Sequence of chain 1.A:
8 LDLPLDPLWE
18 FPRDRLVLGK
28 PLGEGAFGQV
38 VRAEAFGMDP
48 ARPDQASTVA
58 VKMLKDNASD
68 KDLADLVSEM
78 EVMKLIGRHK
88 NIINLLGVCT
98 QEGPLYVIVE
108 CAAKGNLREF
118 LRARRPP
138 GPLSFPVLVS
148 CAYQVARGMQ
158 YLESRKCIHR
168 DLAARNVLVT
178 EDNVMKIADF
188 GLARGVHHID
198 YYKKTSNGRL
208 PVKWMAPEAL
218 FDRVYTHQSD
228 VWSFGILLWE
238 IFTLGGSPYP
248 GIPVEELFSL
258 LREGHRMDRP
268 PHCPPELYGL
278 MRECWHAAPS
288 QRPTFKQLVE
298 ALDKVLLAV

This protein binds this small molecule.
Small molecule (SMILES): Cc1ccc(C(=O)Nc2ccc(CN3CCN(C)CC3)c(C(F)(F)F)c2)cc1C#Cc1cnc2cccnn12

Binding-site contacts:
Ligand atom C25 contacts residue ILE165 of chain 1.A at 3.4 Å (hydrophobic).
Ligand atom F1 contacts residue ILE90 of chain 1.A at 3.6 Å.
Ligand atom C21 contacts residue ASP186 of chain 1.A at 3.3 Å.
Ligand atom C1 contacts residue GLU107 of chain 1.A at 3.5 Å.
Ligand atom C11 contacts residue ALA57 of chain 1.A at 3.6 Å (hydrophobic).
Ligand atom C22 contacts residue ASP186 of chain 1.A at 3.4 Å.
Ligand atom N2 contacts residue GLU76 of chain 1.A at 3.4 Å (salt-bridge).
Ligand atom C1 contacts residue LEU175 of chain 1.A at 3.6 Å (hydrophobic).
Ligand atom C6 contacts residue VAL106 of chain 1.A at 3.6 Å (hydrophobic).
Ligand atom C4 contacts residue VAL106 of chain 1.A at 3.5 Å (hydrophobic).
Ligand atom C1 contacts residue ALA57 of chain 1.A at 3.4 Å (hydrophobic).
Ligand atom N1 contacts residue ALA109 of chain 1.A at 3.2 Å (h-bond).
Ligand atom F1 contacts residue ALA185 of chain 1.A at 3.4 Å.
Ligand atom F3 contacts residue ALA185 of chain 1.A at 3.6 Å.
Ligand atom F1 contacts residue ILE184 of chain 1.A at 2.9 Å.
Ligand atom C2 contacts residue LEU175 of chain 1.A at 3.4 Å (hydrophobic).
Ligand atom C21 contacts residue HIS166 of chain 1.A at 3.5 Å.
Ligand atom C18 contacts residue ASP186 of chain 1.A at 3.6 Å.
Ligand atom C11 contacts residue VAL106 of chain 1.A at 3.5 Å (hydrophobic).
Ligand atom C12 contacts residue ASP186 of chain 1.A at 3.5 Å.
Ligand atom C25 contacts residue HIS166 of chain 1.A at 3.6 Å.
Ligand atom C2 contacts residue ALA57 of chain 1.A at 3.5 Å (hydrophobic).
Ligand atom C22 contacts residue HIS166 of chain 1.A at 3.2 Å.
Ligand atom C5 contacts residue VAL106 of chain 1.A at 3.6 Å (hydrophobic).
Ligand atom F3 contacts residue HIS166 of chain 1.A at 3.5 Å.
Ligand atom O1 contacts residue ASP186 of chain 1.A at 2.8 Å (salt-bridge).
Ligand atom C25 contacts residue ARG167 of chain 1.A at 3.4 Å.
Ligand atom C24 contacts residue CYS164 of chain 1.A at 3.7 Å (hydrophobic).
Ligand atom N81 contacts residue VAL37 of chain 1.A at 3.7 Å.
Ligand atom O1 contacts residue ALA185 of chain 1.A at 3.2 Å.
Ligand atom F2 contacts residue ILE83 of chain 1.A at 3.4 Å.
Ligand atom N2 contacts residue MET80 of chain 1.A at 3.3 Å (h-bond).
Ligand atom N81 contacts residue PHE187 of chain 1.A at 3.5 Å.
Ligand atom N4 contacts residue ILE165 of chain 1.A at 3.0 Å (h-bond).
Ligand atom C8 contacts residue MET80 of chain 1.A at 3.5 Å (hydrophobic).
Ligand atom C82 contacts residue LEU29 of chain 1.A at 3.7 Å (hydrophobic).
Ligand atom C8 contacts residue GLU76 of chain 1.A at 3.4 Å.
Ligand atom C23 contacts residue ILE165 of chain 1.A at 3.6 Å (hydrophobic).
Ligand atom N4 contacts residue HIS166 of chain 1.A at 3.4 Å (h-bond).
Ligand atom C11 contacts residue LYS59 of chain 1.A at 3.5 Å.